Binding-site contacts:
Ligand atom C6 contacts residue LEU403 of chain 1.H at 3.6 Å (hydrophobic).
Ligand atom O2 contacts residue LYS290 of chain 1.H at 3.2 Å (salt-bridge).
Ligand atom C3 contacts residue ASN373 of chain 1.H at 3.9 Å.
Ligand atom N1 contacts residue ASP295 of chain 1.H at 3.9 Å.
Ligand atom C3 contacts residue ASP375 of chain 1.H at 3.5 Å.
Ligand atom O3 contacts residue GLY405 of chain 1.H at 4.0 Å.
Ligand atom C6 contacts residue GLY405 of chain 1.H at 3.9 Å.
Ligand atom C7 contacts residue LEU403 of chain 1.H at 3.7 Å (hydrophobic).
Ligand atom O2 contacts residue CO31 of chain 1.JB at 3.4 Å (h-bond).
Ligand atom O1 contacts residue ZN1 of chain 1.HB at 2.3 Å.
Ligand atom O3 contacts residue LYS302 of chain 1.H at 3.8 Å.
Ligand atom O2 contacts residue GLU377 of chain 1.H at 3.3 Å (salt-bridge).
Ligand atom C7 contacts residue LYS302 of chain 1.H at 4.0 Å.
Ligand atom C4 contacts residue CO31 of chain 1.JB at 3.8 Å.
Ligand atom C3 contacts residue THR374 of chain 1.H at 4.2 Å.
Ligand atom N1 contacts residue CO31 of chain 1.JB at 3.8 Å.
Ligand atom N1 contacts residue LYS290 of chain 1.H at 3.9 Å.
Ligand atom N1 contacts residue LEU403 of chain 1.H at 3.0 Å (h-bond).
Ligand atom O2 contacts residue ASP295 of chain 1.H at 2.8 Å (salt-bridge).
Ligand atom C7 contacts residue ZN1 of chain 1.HB at 3.1 Å.
Ligand atom C4 contacts residue LEU403 of chain 1.H at 4.0 Å (hydrophobic).
Ligand atom O2 contacts residue LEU403 of chain 1.H at 3.9 Å.
Ligand atom C3 contacts residue ALA376 of chain 1.H at 3.7 Å (hydrophobic).
Ligand atom N1 contacts residue ASP375 of chain 1.H at 3.8 Å.
Ligand atom C4 contacts residue ASP375 of chain 1.H at 4.2 Å.
Ligand atom C8 contacts residue GLY405 of chain 1.H at 3.9 Å.
Ligand atom O1 contacts residue ASP375 of chain 1.H at 2.8 Å (salt-bridge).
Ligand atom O4 contacts residue GLY405 of chain 1.H at 3.2 Å (h-bond).
Ligand atom O2 contacts residue ZN1 of chain 1.HB at 2.2 Å.
Ligand atom N1 contacts residue ZN1 of chain 1.HB at 3.1 Å.
Ligand atom O1 contacts residue LYS302 of chain 1.H at 3.4 Å (salt-bridge).
Ligand atom O2 contacts residue ZN1 of chain 1.GB at 2.0 Å.
Ligand atom N1 contacts residue ZN1 of chain 1.GB at 3.1 Å.
Ligand atom O2 contacts residue ASP315 of chain 1.H at 4.0 Å.
Ligand atom O4 contacts residue THR404 of chain 1.H at 4.0 Å.
Ligand atom N1 contacts residue THR402 of chain 1.H at 4.1 Å.
Ligand atom C7 contacts residue ZN1 of chain 1.GB at 4.1 Å.
Ligand atom C7 contacts residue ASP375 of chain 1.H at 3.7 Å.
Ligand atom O1 contacts residue ASP295 of chain 1.H at 3.8 Å.
Ligand atom O2 contacts residue ASP375 of chain 1.H at 3.1 Å (salt-bridge).

Sequence of chain 1.H:
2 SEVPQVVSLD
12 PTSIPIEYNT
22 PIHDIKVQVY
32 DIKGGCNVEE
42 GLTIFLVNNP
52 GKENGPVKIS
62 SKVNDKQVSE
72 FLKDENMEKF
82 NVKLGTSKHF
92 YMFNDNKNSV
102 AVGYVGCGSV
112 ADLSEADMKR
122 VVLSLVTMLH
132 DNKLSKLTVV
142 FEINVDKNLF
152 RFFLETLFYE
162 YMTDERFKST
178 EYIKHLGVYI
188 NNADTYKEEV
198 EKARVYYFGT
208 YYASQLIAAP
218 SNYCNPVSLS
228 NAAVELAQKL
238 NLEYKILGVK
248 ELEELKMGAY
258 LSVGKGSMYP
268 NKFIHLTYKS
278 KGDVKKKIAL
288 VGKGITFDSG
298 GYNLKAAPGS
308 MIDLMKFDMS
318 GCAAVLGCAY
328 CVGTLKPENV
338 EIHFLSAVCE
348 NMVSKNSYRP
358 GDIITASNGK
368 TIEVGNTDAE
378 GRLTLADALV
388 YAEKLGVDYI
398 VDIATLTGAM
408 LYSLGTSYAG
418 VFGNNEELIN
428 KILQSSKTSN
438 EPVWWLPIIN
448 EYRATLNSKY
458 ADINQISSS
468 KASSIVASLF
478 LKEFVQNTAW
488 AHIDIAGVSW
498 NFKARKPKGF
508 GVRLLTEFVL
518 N

This small molecule binds to this protein.
Small molecule (SMILES): CC(C)C[C@@H](C(=O)N[C@H](C(=O)O)c1ccccc1)[C@H](O)C(=O)NO